Binding-site contacts:
Ligand atom N contacts residue TYR78 of chain 1.A at 3.7 Å.
Ligand atom CAR contacts residue ILE28 of chain 1.B at 3.3 Å (hydrophobic).
Ligand atom OBL contacts residue TYR78 of chain 1.A at 3.7 Å.
Ligand atom CAQ contacts residue ILE28 of chain 1.B at 3.5 Å (hydrophobic).
Ligand atom CG1 contacts residue HIS77 of chain 1.A at 3.4 Å.
Ligand atom OBL contacts residue SER80 of chain 1.A at 2.9 Å (h-bond).
Ligand atom OBM contacts residue GLY35 of chain 1.A at 3.7 Å.
Ligand atom CAD contacts residue GLY127 of chain 1.B at 3.5 Å.
Ligand atom CAW contacts residue ILE214 of chain 1.B at 3.5 Å (hydrophobic).
Ligand atom CBA contacts residue GLY79 of chain 1.A at 3.6 Å.
Ligand atom CAJ contacts residue SER80 of chain 1.A at 3.5 Å.
Ligand atom CAU contacts residue THR128 of chain 1.B at 3.6 Å.
Ligand atom OBM contacts residue ASP125 of chain 1.B at 2.6 Å (salt-bridge).
Ligand atom CAR contacts residue TYR78 of chain 1.A at 3.5 Å (hydrophobic).
Ligand atom CAV contacts residue GLY79 of chain 1.A at 3.7 Å.
Ligand atom CAO contacts residue SER80 of chain 1.A at 3.7 Å.
Ligand atom C contacts residue HIS77 of chain 1.A at 3.8 Å.
Ligand atom NAC contacts residue HIS77 of chain 1.A at 2.8 Å (h-bond).
Ligand atom CG2 contacts residue GLY35 of chain 1.A at 3.5 Å.
Ligand atom CAH contacts residue GLY35 of chain 1.A at 3.6 Å.
Ligand atom OBL contacts residue GLY79 of chain 1.A at 3.3 Å (h-bond).
Ligand atom CBI contacts residue SER80 of chain 1.A at 3.7 Å.
Ligand atom CAF contacts residue ASP125 of chain 1.B at 3.6 Å.
Ligand atom CAN contacts residue GLY127 of chain 1.B at 3.4 Å.
Ligand atom CAP contacts residue SER80 of chain 1.A at 3.6 Å.
Ligand atom O contacts residue TYR99 of chain 1.B at 2.6 Å (h-bond).
Ligand atom OBM contacts residue ASP33 of chain 1.A at 2.6 Å (salt-bridge).
Ligand atom OBJ contacts residue GLY79 of chain 1.A at 3.0 Å (h-bond).
Ligand atom OBJ contacts residue TYR78 of chain 1.A at 3.3 Å.
Ligand atom CAD contacts residue ASP33 of chain 1.A at 3.4 Å.
Ligand atom CAT contacts residue HIS77 of chain 1.A at 3.6 Å.
Ligand atom CAG contacts residue ASP125 of chain 1.B at 3.6 Å.
Ligand atom CAG contacts residue GLY35 of chain 1.A at 3.5 Å.
Ligand atom N contacts residue GLY35 of chain 1.A at 2.9 Å (h-bond).
Ligand atom CBI contacts residue PHE20 of chain 1.B at 3.7 Å (hydrophobic).
Ligand atom CA contacts residue TYR78 of chain 1.A at 3.7 Å (hydrophobic).
Ligand atom CAX contacts residue MET203 of chain 1.B at 3.2 Å (hydrophobic).
Ligand atom CAS contacts residue SER80 of chain 1.A at 3.2 Å.
Ligand atom CAF contacts residue ASP33 of chain 1.A at 3.3 Å.
Ligand atom NAB contacts residue GLY127 of chain 1.B at 3.2 Å (h-bond).

Sequence of chain 1.B:
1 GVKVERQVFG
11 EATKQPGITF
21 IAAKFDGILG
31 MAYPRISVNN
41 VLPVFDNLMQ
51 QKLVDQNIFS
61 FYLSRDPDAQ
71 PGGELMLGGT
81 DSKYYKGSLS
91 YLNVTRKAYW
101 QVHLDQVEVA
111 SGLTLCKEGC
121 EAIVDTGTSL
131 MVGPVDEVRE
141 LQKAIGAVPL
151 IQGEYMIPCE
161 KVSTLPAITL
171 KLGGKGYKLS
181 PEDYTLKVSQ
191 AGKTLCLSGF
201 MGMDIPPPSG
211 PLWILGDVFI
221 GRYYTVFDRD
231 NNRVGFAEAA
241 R

A protein and the small-molecule ligand that binds it are described below.
Small molecule (SMILES): CC(C)[C@@H]1NC(=O)C[C@H](O)[C@H](Cc2ccc3ccccc3c2)NC(=O)CCCCCCCCCCCNC1=O

Sequence of chain 1.A:
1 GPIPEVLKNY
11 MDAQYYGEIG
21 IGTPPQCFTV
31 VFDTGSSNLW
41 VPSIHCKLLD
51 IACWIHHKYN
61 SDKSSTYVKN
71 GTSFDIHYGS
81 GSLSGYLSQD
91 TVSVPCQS